Binding-site contacts:
Ligand atom O6 contacts residue GLY89 of chain 1.IA at 4.0 Å.
Ligand atom O5 contacts residue ASN88 of chain 1.IA at 2.3 Å (h-bond).
Ligand atom C4 contacts residue ASN88 of chain 1.IA at 4.2 Å.
Ligand atom C5 contacts residue ASN88 of chain 1.IA at 3.6 Å.
Ligand atom N2 contacts residue ILE58 of chain 1.IA at 3.8 Å.
Ligand atom C8 contacts residue ILE58 of chain 1.IA at 3.3 Å (hydrophobic).
Ligand atom C1 contacts residue ILE58 of chain 1.IA at 4.5 Å (hydrophobic).
Ligand atom O7 contacts residue ILE58 of chain 1.IA at 4.1 Å.
Ligand atom C1 contacts residue GLY89 of chain 1.IA at 4.5 Å.
Ligand atom C1 contacts residue ASN88 of chain 1.IA at 1.4 Å.
Ligand atom O7 contacts residue ASN88 of chain 1.IA at 4.0 Å.
Ligand atom N2 contacts residue ASN88 of chain 1.IA at 3.1 Å (h-bond).
Ligand atom O6 contacts residue ASN88 of chain 1.IA at 4.1 Å.
Ligand atom C7 contacts residue ASN88 of chain 1.IA at 3.9 Å.
Ligand atom C2 contacts residue ASN88 of chain 1.IA at 2.5 Å.
Ligand atom C3 contacts residue ASN88 of chain 1.IA at 3.8 Å.
Ligand atom C8 contacts residue SER55 of chain 1.IA at 3.4 Å.
Ligand atom C7 contacts residue ILE58 of chain 1.IA at 3.5 Å (hydrophobic).
Ligand atom O5 contacts residue GLY89 of chain 1.IA at 4.0 Å.

Sequence of chain 1.IA:
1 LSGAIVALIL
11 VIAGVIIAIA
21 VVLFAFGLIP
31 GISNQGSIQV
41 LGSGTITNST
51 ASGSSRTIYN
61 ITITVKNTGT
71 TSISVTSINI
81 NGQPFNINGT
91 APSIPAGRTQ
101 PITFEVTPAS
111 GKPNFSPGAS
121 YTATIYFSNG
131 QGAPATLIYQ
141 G

The protein below binds the small molecule below.
Small molecule (SMILES): CC(=O)N[C@@H]1[C@@H](O)[C@H](O)[C@@H](CO)O[C@H]1O